A protein and the small-molecule ligand that binds it are described below.
Small molecule (SMILES): CC(=O)N[C@H]1[C@H](O[C@H]2[C@H](O)[C@@H](NC(C)=O)CO[C@@H]2CO)O[C@H](CO)[C@@H](O)[C@@H]1O

Binding-site contacts:
Ligand atom C6 contacts residue ASN19 of chain 28.Q at 4.0 Å.
Ligand atom C5 contacts residue ASN19 of chain 28.Q at 3.3 Å.
Ligand atom C4 contacts residue ASN19 of chain 28.Q at 4.5 Å.
Ligand atom O5 contacts residue ASN19 of chain 28.Q at 2.1 Å (h-bond).
Ligand atom C8 contacts residue TYR17 of chain 28.Q at 4.3 Å (hydrophobic).
Ligand atom O6 contacts residue ASN19 of chain 28.Q at 4.3 Å.
Ligand atom C3 contacts residue ASN19 of chain 28.Q at 4.4 Å.
Ligand atom C1 contacts residue ASN19 of chain 28.Q at 1.9 Å.
Ligand atom N2 contacts residue ASN19 of chain 28.Q at 4.1 Å.
Ligand atom C2 contacts residue ASN19 of chain 28.Q at 3.4 Å.

Sequence of chain 28.Q:
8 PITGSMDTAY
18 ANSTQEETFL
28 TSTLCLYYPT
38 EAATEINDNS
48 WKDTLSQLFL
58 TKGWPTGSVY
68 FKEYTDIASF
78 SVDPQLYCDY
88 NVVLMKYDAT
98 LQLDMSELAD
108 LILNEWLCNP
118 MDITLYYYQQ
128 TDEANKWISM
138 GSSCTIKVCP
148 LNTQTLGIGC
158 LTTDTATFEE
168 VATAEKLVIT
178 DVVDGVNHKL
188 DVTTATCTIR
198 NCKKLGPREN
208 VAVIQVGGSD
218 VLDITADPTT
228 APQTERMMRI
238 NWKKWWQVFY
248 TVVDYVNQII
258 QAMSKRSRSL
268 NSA